Binding-site contacts:
Ligand atom O5 contacts residue TYR87 of chain 1.C at 4.2 Å.
Ligand atom C7 contacts residue ASN56 of chain 1.C at 3.9 Å.
Ligand atom C8 contacts residue LYS55 of chain 1.C at 3.6 Å.
Ligand atom C2 contacts residue ASN56 of chain 1.C at 2.6 Å.
Ligand atom O7 contacts residue ASN56 of chain 1.C at 4.1 Å.
Ligand atom C3 contacts residue ASN56 of chain 1.C at 3.9 Å.
Ligand atom C5 contacts residue ASN56 of chain 1.C at 3.6 Å.
Ligand atom C4 contacts residue ASN56 of chain 1.C at 4.2 Å.
Ligand atom N2 contacts residue ASN56 of chain 1.C at 3.2 Å (h-bond).
Ligand atom O6 contacts residue TYR87 of chain 1.C at 4.0 Å.
Ligand atom O5 contacts residue ASN56 of chain 1.C at 2.3 Å (h-bond).
Ligand atom C1 contacts residue ASN56 of chain 1.C at 1.5 Å.

A protein and the small-molecule ligand that binds it are described below.
Small molecule (SMILES): CC(=O)N[C@@H]1[C@@H](O)[C@H](O)[C@@H](CO)O[C@H]1O

Sequence of chain 1.C:
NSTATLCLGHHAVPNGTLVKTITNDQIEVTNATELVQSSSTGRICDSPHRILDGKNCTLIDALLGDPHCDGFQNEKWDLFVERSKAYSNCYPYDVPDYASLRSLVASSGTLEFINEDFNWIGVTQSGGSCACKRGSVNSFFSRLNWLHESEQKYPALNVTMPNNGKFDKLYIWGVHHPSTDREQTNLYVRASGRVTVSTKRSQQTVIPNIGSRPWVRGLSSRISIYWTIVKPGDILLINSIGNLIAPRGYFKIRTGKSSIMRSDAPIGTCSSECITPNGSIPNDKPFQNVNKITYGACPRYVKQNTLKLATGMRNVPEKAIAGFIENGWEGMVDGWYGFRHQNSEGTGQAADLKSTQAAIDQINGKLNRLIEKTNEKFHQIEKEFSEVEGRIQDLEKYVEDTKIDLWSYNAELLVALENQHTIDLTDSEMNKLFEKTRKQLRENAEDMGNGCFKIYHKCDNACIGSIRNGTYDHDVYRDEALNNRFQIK